A protein and the small-molecule ligand that binds it are described below.
Small molecule (SMILES): CC(=O)N[C@H]1[C@@H](O[P](=O)(O)O[P](=O)(O)OC[C@H]2O[C@@H](n3ccc(=O)[nH]c3=O)[C@H](O)[C@@H]2O)O[C@H](C(=O)O)[C@@H](O)[C@@H]1O

Binding-site contacts:
Ligand atom O3' contacts residue LYS123 of chain 1.A at 2.8 Å (salt-bridge).
Ligand atom O'P contacts residue ARG184 of chain 1.A at 2.8 Å (salt-bridge).
Ligand atom O2 contacts residue THR183 of chain 1.A at 3.4 Å (h-bond).
Ligand atom C7' contacts residue HIS211 of chain 1.A at 3.4 Å.
Ligand atom C3' contacts residue HIS211 of chain 1.A at 3.7 Å.
Ligand atom N1 contacts residue THR183 of chain 1.A at 3.3 Å (h-bond).
Ligand atom O2B contacts residue ARG40 of chain 1.A at 3.0 Å (salt-bridge).
Ligand atom N2' contacts residue HIS211 of chain 1.A at 3.3 Å (h-bond).
Ligand atom O2A contacts residue ARG40 of chain 1.A at 2.4 Å (salt-bridge).
Ligand atom N1 contacts residue ARG184 of chain 1.A at 3.7 Å.
Ligand atom O3' contacts residue NAI1 of chain 1.Q at 3.6 Å.
Ligand atom C3' contacts residue NAI1 of chain 1.Q at 3.4 Å.
Ligand atom O4' contacts residue ASN207 of chain 1.A at 2.7 Å (h-bond).
Ligand atom O5' contacts residue ARG184 of chain 1.A at 2.8 Å (salt-bridge).
Ligand atom O4 contacts residue GLN266 of chain 1.A at 3.6 Å.
Ligand atom C6 contacts residue ARG184 of chain 1.A at 3.3 Å.
Ligand atom C5C contacts residue ARG184 of chain 1.A at 3.6 Å.
Ligand atom C5 contacts residue ASN267 of chain 1.A at 3.3 Å.
Ligand atom O5C contacts residue ARG184 of chain 1.A at 3.4 Å (salt-bridge).
Ligand atom N3 contacts residue THR183 of chain 1.A at 3.4 Å (h-bond).
Ligand atom C4 contacts residue ASN267 of chain 1.A at 3.4 Å.
Ligand atom O4' contacts residue NAI1 of chain 1.Q at 3.4 Å.
Ligand atom C8' contacts residue NAI1 of chain 1.Q at 3.6 Å.
Ligand atom C6' contacts residue TYR188 of chain 1.A at 3.2 Å (hydrophobic).
Ligand atom O'P contacts residue GLN208 of chain 1.A at 3.0 Å (h-bond).
Ligand atom C4' contacts residue ASN207 of chain 1.A at 3.1 Å.
Ligand atom O2 contacts residue PRO185 of chain 1.A at 3.5 Å.
Ligand atom O3C contacts residue ARG40 of chain 1.A at 3.1 Å (salt-bridge).
Ligand atom O4 contacts residue ASN267 of chain 1.A at 2.9 Å (h-bond).
Ligand atom O4' contacts residue LYS123 of chain 1.A at 3.4 Å (salt-bridge).
Ligand atom N2' contacts residue NAI1 of chain 1.Q at 2.9 Å (h-bond).
Ligand atom O'Q contacts residue TYR188 of chain 1.A at 2.7 Å (h-bond).
Ligand atom O3' contacts residue HIS211 of chain 1.A at 2.5 Å (h-bond).
Ligand atom O4C contacts residue ARG184 of chain 1.A at 3.2 Å.
Ligand atom O'P contacts residue TYR188 of chain 1.A at 2.9 Å (h-bond).
Ligand atom C1' contacts residue ARG184 of chain 1.A at 3.7 Å.
Ligand atom O7' contacts residue TRP182 of chain 1.A at 3.4 Å.
Ligand atom C2 contacts residue THR183 of chain 1.A at 3.1 Å.
Ligand atom C8' contacts residue GLN151 of chain 1.A at 3.5 Å.
Ligand atom C7' contacts residue NAI1 of chain 1.Q at 3.6 Å.

Sequence of chain 1.A:
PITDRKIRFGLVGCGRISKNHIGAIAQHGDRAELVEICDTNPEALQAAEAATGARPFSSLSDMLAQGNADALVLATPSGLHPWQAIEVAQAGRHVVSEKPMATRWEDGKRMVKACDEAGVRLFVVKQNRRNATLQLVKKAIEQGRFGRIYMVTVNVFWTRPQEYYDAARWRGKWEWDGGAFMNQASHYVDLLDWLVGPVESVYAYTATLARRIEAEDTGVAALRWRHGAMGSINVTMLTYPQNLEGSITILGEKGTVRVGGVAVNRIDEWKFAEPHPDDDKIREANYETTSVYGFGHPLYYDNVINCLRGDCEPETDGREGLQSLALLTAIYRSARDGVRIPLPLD